Sequence of chain 1.A:
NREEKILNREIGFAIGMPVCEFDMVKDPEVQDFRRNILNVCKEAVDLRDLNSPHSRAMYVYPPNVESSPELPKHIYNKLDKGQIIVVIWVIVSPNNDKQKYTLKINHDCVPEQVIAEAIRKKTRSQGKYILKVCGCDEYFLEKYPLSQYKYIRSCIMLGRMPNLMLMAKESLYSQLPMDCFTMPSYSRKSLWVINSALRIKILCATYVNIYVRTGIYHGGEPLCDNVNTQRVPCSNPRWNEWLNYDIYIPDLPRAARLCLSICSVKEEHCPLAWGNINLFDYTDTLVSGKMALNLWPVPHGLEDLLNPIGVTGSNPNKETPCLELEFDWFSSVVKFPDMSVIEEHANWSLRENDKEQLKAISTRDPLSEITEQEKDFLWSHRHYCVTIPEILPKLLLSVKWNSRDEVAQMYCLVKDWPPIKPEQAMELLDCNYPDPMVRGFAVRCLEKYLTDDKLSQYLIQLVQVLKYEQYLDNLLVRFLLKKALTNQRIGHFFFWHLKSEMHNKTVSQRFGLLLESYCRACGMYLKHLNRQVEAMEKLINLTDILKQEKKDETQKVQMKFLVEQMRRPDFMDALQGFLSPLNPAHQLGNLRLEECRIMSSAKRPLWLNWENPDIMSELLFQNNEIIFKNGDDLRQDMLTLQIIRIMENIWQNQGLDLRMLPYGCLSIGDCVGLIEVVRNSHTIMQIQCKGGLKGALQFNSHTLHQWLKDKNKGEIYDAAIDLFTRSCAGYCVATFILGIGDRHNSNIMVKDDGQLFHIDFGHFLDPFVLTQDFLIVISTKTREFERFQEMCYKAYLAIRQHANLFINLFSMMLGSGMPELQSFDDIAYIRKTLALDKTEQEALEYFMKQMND

Binding-site contacts:
Ligand atom C04 contacts residue ILE748 of chain 1.A at 3.8 Å (hydrophobic).
Ligand atom O42 contacts residue GLU749 of chain 1.A at 3.7 Å.
Ligand atom N01 contacts residue ASP833 of chain 1.A at 3.2 Å (salt-bridge).
Ligand atom N12 contacts residue ILE832 of chain 1.A at 3.3 Å.
Ligand atom C09 contacts residue ILE832 of chain 1.A at 3.8 Å (hydrophobic).
Ligand atom N01 contacts residue ASP710 of chain 1.A at 2.6 Å (salt-bridge).
Ligand atom C40 contacts residue ILE700 of chain 1.A at 3.6 Å (hydrophobic).
Ligand atom C09 contacts residue ASP833 of chain 1.A at 3.1 Å.
Ligand atom C10 contacts residue ILE748 of chain 1.A at 3.8 Å (hydrophobic).
Ligand atom C38 contacts residue ILE832 of chain 1.A at 3.8 Å (hydrophobic).
Ligand atom O42 contacts residue SER754 of chain 1.A at 3.8 Å.
Ligand atom N03 contacts residue ILE748 of chain 1.A at 3.8 Å.
Ligand atom N14 contacts residue MET672 of chain 1.A at 3.5 Å.
Ligand atom C44 contacts residue ILE832 of chain 1.A at 3.8 Å (hydrophobic).
Ligand atom N03 contacts residue ASP833 of chain 1.A at 3.8 Å.
Ligand atom C40 contacts residue GLU749 of chain 1.A at 3.8 Å.
Ligand atom C28 contacts residue CYS762 of chain 1.A at 3.2 Å (hydrophobic).
Ligand atom C02 contacts residue ASP710 of chain 1.A at 3.8 Å.
Ligand atom N01 contacts residue LEU707 of chain 1.A at 3.7 Å.
Ligand atom O42 contacts residue VAL751 of chain 1.A at 2.5 Å (h-bond).
Ligand atom O42 contacts residue VAL750 of chain 1.A at 3.5 Å.
Ligand atom F06 contacts residue LYS702 of chain 1.A at 2.6 Å.
Ligand atom C02 contacts residue ASP833 of chain 1.A at 3.4 Å.
Ligand atom C43 contacts residue PHE830 of chain 1.A at 3.6 Å (hydrophobic).
Ligand atom C41 contacts residue VAL751 of chain 1.A at 3.1 Å (hydrophobic).
Ligand atom N08 contacts residue ASP833 of chain 1.A at 3.0 Å (salt-bridge).
Ligand atom N37 contacts residue ILE832 of chain 1.A at 3.5 Å.
Ligand atom C41 contacts residue SER754 of chain 1.A at 3.8 Å.
Ligand atom C44 contacts residue GLU749 of chain 1.A at 3.5 Å.
Ligand atom C38 contacts residue ILE700 of chain 1.A at 3.6 Å (hydrophobic).
Ligand atom C29 contacts residue CYS762 of chain 1.A at 2.0 Å (hydrophobic).
Ligand atom C13 contacts residue ILE832 of chain 1.A at 3.3 Å (hydrophobic).
Ligand atom O34 contacts residue GLN759 of chain 1.A at 3.0 Å (h-bond).
Ligand atom O33 contacts residue MET758 of chain 1.A at 3.4 Å (h-bond).
Ligand atom C41 contacts residue VAL750 of chain 1.A at 3.5 Å (hydrophobic).
Ligand atom C11 contacts residue ILE832 of chain 1.A at 3.5 Å (hydrophobic).
Ligand atom C40 contacts residue VAL750 of chain 1.A at 3.7 Å (hydrophobic).
Ligand atom N37 contacts residue ILE700 of chain 1.A at 3.8 Å.
Ligand atom N45 contacts residue ILE832 of chain 1.A at 3.8 Å.
Ligand atom C43 contacts residue VAL751 of chain 1.A at 3.4 Å (hydrophobic).

This protein binds this small molecule.
Small molecule (SMILES): C=CC(=O)N1CCC(C(=O)N(C)CC(=O)N2CCN(c3nc(-c4cnc(N)nc4C(F)F)nc(N4CCOCC4)n3)CC2)CC1